Sequence of chain 1.F:
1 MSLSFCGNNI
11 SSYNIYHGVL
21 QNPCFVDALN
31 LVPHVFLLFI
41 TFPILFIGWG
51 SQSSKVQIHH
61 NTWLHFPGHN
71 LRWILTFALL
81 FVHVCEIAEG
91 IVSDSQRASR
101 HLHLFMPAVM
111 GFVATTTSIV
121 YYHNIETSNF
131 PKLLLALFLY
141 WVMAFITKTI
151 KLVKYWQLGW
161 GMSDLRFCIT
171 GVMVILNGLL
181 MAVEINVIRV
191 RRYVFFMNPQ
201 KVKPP

The small molecule below binds the protein below.
Small molecule (SMILES): CC(=O)N[C@H]1[C@H](O[C@H]2[C@H](O)[C@@H](NC(C)=O)CO[C@@H]2CO)O[C@H](CO)[C@@H](O)[C@@H]1O

Binding-site contacts:
Ligand atom O7 contacts residue SER11 of chain 1.F at 4.3 Å.
Ligand atom C3 contacts residue ASN9 of chain 1.F at 3.8 Å.
Ligand atom C4 contacts residue ASN9 of chain 1.F at 4.3 Å.
Ligand atom N2 contacts residue ASN9 of chain 1.F at 2.9 Å (h-bond).
Ligand atom C1 contacts residue ASN9 of chain 1.F at 1.4 Å.
Ligand atom C5 contacts residue ASN9 of chain 1.F at 3.8 Å.
Ligand atom C2 contacts residue ASN9 of chain 1.F at 2.4 Å.
Ligand atom C7 contacts residue ASN9 of chain 1.F at 4.2 Å.
Ligand atom O5 contacts residue ASN9 of chain 1.F at 2.5 Å (h-bond).